Sequence of chain 1.A:
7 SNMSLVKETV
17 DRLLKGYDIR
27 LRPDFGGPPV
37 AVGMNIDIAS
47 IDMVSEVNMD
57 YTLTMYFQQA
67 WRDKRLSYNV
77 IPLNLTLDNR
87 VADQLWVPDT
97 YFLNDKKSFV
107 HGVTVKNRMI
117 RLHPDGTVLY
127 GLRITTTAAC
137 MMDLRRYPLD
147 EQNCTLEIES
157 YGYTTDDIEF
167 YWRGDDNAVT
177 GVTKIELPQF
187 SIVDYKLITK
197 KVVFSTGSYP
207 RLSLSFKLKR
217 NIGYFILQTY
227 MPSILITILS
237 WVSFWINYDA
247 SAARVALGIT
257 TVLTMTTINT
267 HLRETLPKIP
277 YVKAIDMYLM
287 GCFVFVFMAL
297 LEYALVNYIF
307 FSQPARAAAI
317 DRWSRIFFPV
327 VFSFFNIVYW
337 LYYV

The protein below binds the small molecule below.
Small molecule (SMILES): NCCCC(=O)O

Binding-site contacts:
Ligand atom CB contacts residue PHE65 of chain 1.B at 3.8 Å (hydrophobic).
Ligand atom CD contacts residue TYR157 of chain 1.A at 3.2 Å (hydrophobic).
Ligand atom OXT contacts residue PHE65 of chain 1.B at 3.9 Å.
Ligand atom C contacts residue ARG67 of chain 1.B at 3.4 Å.
Ligand atom OXT contacts residue ARG67 of chain 1.B at 2.9 Å (salt-bridge).
Ligand atom CG contacts residue TYR205 of chain 1.A at 4.4 Å (hydrophobic).
Ligand atom CG contacts residue THR130 of chain 1.B at 3.6 Å.
Ligand atom CB contacts residue THR130 of chain 1.B at 4.4 Å.
Ligand atom C contacts residue THR130 of chain 1.B at 3.5 Å.
Ligand atom N contacts residue TYR97 of chain 1.A at 3.0 Å (h-bond).
Ligand atom O contacts residue THR130 of chain 1.B at 3.8 Å.
Ligand atom N contacts residue TYR205 of chain 1.A at 4.4 Å.
Ligand atom O contacts residue THR202 of chain 1.A at 2.6 Å (h-bond).
Ligand atom N contacts residue TYR157 of chain 1.A at 3.9 Å.
Ligand atom CD contacts residue TYR97 of chain 1.A at 4.4 Å (hydrophobic).
Ligand atom O contacts residue ARG67 of chain 1.B at 2.9 Å (salt-bridge).
Ligand atom CG contacts residue THR202 of chain 1.A at 3.7 Å.
Ligand atom C contacts residue THR202 of chain 1.A at 3.4 Å.
Ligand atom N contacts residue PHE65 of chain 1.B at 3.5 Å.
Ligand atom CD contacts residue TYR205 of chain 1.A at 4.2 Å (hydrophobic).
Ligand atom CD contacts residue PHE65 of chain 1.B at 4.0 Å (hydrophobic).
Ligand atom OXT contacts residue THR130 of chain 1.B at 3.8 Å.

Sequence of chain 1.B:
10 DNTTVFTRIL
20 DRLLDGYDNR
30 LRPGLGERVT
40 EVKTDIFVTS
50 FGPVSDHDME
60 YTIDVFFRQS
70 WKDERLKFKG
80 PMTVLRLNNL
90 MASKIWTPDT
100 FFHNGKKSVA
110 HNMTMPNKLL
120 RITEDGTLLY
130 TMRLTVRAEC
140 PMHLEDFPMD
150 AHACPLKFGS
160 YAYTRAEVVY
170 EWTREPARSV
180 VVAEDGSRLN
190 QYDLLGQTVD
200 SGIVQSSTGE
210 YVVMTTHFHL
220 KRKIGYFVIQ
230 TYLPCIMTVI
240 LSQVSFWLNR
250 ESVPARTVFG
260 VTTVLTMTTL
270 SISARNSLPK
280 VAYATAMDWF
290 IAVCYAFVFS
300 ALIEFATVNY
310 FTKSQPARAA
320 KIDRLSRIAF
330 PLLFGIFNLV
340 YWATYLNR